A small-molecule ligand and the protein it binds are described below.
Small molecule (SMILES): CCOc1ccc(Oc2ccc(OCc3cc(F)ccc3F)cc2)c(N)c1

Binding-site contacts:
Ligand atom F01 contacts residue ASP828 of chain 1.A at 3.8 Å.
Ligand atom C19 contacts residue GLY832 of chain 1.A at 3.8 Å.
Ligand atom C18 contacts residue THR138 of chain 1.A at 3.8 Å.
Ligand atom C25 contacts residue TRP210 of chain 1.A at 3.6 Å (hydrophobic).
Ligand atom C16 contacts residue LEU137 of chain 1.A at 3.5 Å (hydrophobic).
Ligand atom C27 contacts residue TRP210 of chain 1.A at 4.0 Å (hydrophobic).
Ligand atom C10 contacts residue GLY832 of chain 1.A at 3.6 Å.
Ligand atom C17 contacts residue GLY832 of chain 1.A at 3.6 Å.
Ligand atom C16 contacts residue VAL134 of chain 1.A at 3.9 Å (hydrophobic).
Ligand atom C19 contacts residue THR207 of chain 1.A at 4.0 Å.
Ligand atom F01 contacts residue ALA829 of chain 1.A at 3.7 Å.
Ligand atom O03 contacts residue GLY832 of chain 1.A at 3.7 Å.
Ligand atom C16 contacts residue GLY832 of chain 1.A at 4.0 Å.
Ligand atom C07 contacts residue VAL134 of chain 1.A at 3.6 Å (hydrophobic).
Ligand atom C20 contacts residue TRP210 of chain 1.A at 4.0 Å (hydrophobic).
Ligand atom N06 contacts residue THR138 of chain 1.A at 3.6 Å.
Ligand atom C09 contacts residue VAL134 of chain 1.A at 3.9 Å (hydrophobic).
Ligand atom C18 contacts residue GLY832 of chain 1.A at 3.8 Å.
Ligand atom C23 contacts residue ASP828 of chain 1.A at 4.0 Å.
Ligand atom N06 contacts residue CYS245 of chain 1.A at 3.4 Å (h-bond).
Ligand atom C11 contacts residue GLY832 of chain 1.A at 3.7 Å.
Ligand atom O05 contacts residue TRP210 of chain 1.A at 3.8 Å.
Ligand atom C21 contacts residue ASP828 of chain 1.A at 3.4 Å.
Ligand atom F02 contacts residue HIS200 of chain 1.A at 2.9 Å.
Ligand atom O03 contacts residue VAL134 of chain 1.A at 4.0 Å.
Ligand atom C14 contacts residue PHE248 of chain 1.A at 3.8 Å (hydrophobic).
Ligand atom C07 contacts residue ASP828 of chain 1.A at 3.2 Å.
Ligand atom C14 contacts residue CYS245 of chain 1.A at 3.4 Å (hydrophobic).
Ligand atom C25 contacts residue CYS245 of chain 1.A at 3.8 Å (hydrophobic).
Ligand atom C12 contacts residue CYS245 of chain 1.A at 3.4 Å (hydrophobic).
Ligand atom C22 contacts residue ASP828 of chain 1.A at 3.3 Å.
Ligand atom C18 contacts residue LEU137 of chain 1.A at 3.9 Å (hydrophobic).
Ligand atom O05 contacts residue PHE248 of chain 1.A at 4.0 Å.
Ligand atom C24 contacts residue GLU279 of chain 1.A at 3.5 Å.
Ligand atom O03 contacts residue ASP828 of chain 1.A at 3.8 Å.
Ligand atom C09 contacts residue ASP828 of chain 1.A at 3.0 Å.
Ligand atom C26 contacts residue GLU279 of chain 1.A at 3.1 Å.
Ligand atom O04 contacts residue GLY836 of chain 1.A at 3.1 Å.
Ligand atom F01 contacts residue LEU137 of chain 1.A at 3.4 Å.
Ligand atom C11 contacts residue GLY836 of chain 1.A at 3.8 Å.

Sequence of chain 1.A:
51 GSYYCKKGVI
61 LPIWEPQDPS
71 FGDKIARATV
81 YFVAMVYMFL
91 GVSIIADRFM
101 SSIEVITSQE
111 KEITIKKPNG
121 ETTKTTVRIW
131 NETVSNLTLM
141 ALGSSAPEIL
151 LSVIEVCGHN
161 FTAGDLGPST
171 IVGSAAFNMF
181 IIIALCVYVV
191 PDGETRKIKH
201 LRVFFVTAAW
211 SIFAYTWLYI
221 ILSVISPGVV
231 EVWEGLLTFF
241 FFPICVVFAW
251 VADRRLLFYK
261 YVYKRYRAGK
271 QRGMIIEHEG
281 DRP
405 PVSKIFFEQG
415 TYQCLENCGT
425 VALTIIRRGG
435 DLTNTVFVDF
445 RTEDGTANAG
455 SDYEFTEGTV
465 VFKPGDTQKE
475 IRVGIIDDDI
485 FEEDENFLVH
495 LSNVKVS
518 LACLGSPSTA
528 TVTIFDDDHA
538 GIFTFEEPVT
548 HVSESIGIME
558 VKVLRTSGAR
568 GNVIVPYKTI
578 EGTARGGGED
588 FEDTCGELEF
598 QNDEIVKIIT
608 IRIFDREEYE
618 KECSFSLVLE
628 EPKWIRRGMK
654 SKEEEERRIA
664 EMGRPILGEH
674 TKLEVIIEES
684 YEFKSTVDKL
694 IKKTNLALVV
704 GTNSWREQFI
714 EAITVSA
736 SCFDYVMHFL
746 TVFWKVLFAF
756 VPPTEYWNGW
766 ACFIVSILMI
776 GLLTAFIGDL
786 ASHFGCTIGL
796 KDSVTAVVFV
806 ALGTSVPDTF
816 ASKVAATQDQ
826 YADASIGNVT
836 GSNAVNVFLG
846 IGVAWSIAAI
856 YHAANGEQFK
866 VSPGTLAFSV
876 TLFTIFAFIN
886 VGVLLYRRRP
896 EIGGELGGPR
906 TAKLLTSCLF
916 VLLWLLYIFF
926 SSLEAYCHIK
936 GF